Sequence of chain 1.B:
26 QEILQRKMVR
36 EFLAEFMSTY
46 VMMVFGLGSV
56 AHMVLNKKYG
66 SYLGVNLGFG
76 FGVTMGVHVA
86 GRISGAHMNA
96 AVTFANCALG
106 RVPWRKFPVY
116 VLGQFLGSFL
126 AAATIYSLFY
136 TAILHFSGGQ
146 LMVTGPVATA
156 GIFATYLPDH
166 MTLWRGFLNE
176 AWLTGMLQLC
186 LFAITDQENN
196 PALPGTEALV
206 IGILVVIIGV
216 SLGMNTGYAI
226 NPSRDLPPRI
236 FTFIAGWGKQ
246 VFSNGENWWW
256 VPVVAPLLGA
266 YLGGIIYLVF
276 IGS

Binding-site contacts:
Ligand atom C22 contacts residue GLN183 of chain 1.B at 3.6 Å.
Ligand atom C16 contacts residue ILE206 of chain 1.B at 3.9 Å (hydrophobic).
Ligand atom O12 contacts residue ILE206 of chain 1.B at 3.6 Å.
Ligand atom C07 contacts residue LEU182 of chain 1.B at 3.8 Å (hydrophobic).
Ligand atom C09 contacts residue HIS92 of chain 1.B at 3.6 Å.
Ligand atom C14 contacts residue ALA91 of chain 1.B at 3.3 Å (hydrophobic).
Ligand atom N13 contacts residue HIS92 of chain 1.B at 3.7 Å.
Ligand atom N10 contacts residue ALA91 of chain 1.B at 3.9 Å.
Ligand atom C26 contacts residue ASN94 of chain 1.B at 4.0 Å.
Ligand atom C26 contacts residue HIS92 of chain 1.B at 3.8 Å.
Ligand atom C01 contacts residue ALA224 of chain 1.B at 3.2 Å (hydrophobic).
Ligand atom O12 contacts residue VAL78 of chain 1.B at 3.9 Å.
Ligand atom C27 contacts residue MET47 of chain 1.B at 4.1 Å (hydrophobic).
Ligand atom C11 contacts residue HIS92 of chain 1.B at 3.7 Å.
Ligand atom N13 contacts residue ALA91 of chain 1.B at 2.6 Å (h-bond).
Ligand atom O03 contacts residue PHE74 of chain 1.B at 4.0 Å.
Ligand atom C25 contacts residue VAL97 of chain 1.B at 4.0 Å (hydrophobic).
Ligand atom N10 contacts residue HIS92 of chain 1.B at 2.8 Å (h-bond).
Ligand atom C14 contacts residue ILE206 of chain 1.B at 4.0 Å (hydrophobic).
Ligand atom C22 contacts residue PHE187 of chain 1.B at 3.6 Å (hydrophobic).
Ligand atom C25 contacts residue ALA91 of chain 1.B at 4.2 Å (hydrophobic).
Ligand atom C17 contacts residue THR190 of chain 1.B at 3.5 Å.
Ligand atom C26 contacts residue MET93 of chain 1.B at 3.9 Å (hydrophobic).
Ligand atom C11 contacts residue ALA91 of chain 1.B at 3.6 Å (hydrophobic).
Ligand atom C20 contacts residue THR190 of chain 1.B at 4.1 Å.
Ligand atom C27 contacts residue VAL78 of chain 1.B at 4.1 Å (hydrophobic).
Ligand atom C14 contacts residue GLY90 of chain 1.B at 4.0 Å.
Ligand atom O12 contacts residue LEU186 of chain 1.B at 4.0 Å.
Ligand atom C02 contacts residue PHE74 of chain 1.B at 3.6 Å (hydrophobic).
Ligand atom C22 contacts residue ASN101 of chain 1.B at 3.3 Å.
Ligand atom C01 contacts residue TYR223 of chain 1.B at 3.3 Å (hydrophobic).
Ligand atom C16 contacts residue THR190 of chain 1.B at 4.0 Å.
Ligand atom N23 contacts residue GLN183 of chain 1.B at 3.5 Å (h-bond).
Ligand atom N23 contacts residue ASN101 of chain 1.B at 3.6 Å.
Ligand atom C14 contacts residue VAL82 of chain 1.B at 3.9 Å (hydrophobic).
Ligand atom C27 contacts residue ASN226 of chain 1.B at 3.7 Å.
Ligand atom C21 contacts residue ARG106 of chain 1.B at 3.9 Å.
Ligand atom C01 contacts residue ILE225 of chain 1.B at 4.0 Å (hydrophobic).
Ligand atom O05 contacts residue ILE225 of chain 1.B at 3.6 Å.
Ligand atom C24 contacts residue VAL97 of chain 1.B at 3.6 Å (hydrophobic).

The small molecule below binds the protein below.
Small molecule (SMILES): CCOC(=O)c1ccc(NC(=O)NCc2ccc(-n3cccn3)cc2)cc1